This small molecule binds to this protein.
Small molecule (SMILES): CC(=O)N[C@@H]1[C@@H](O)[C@H](O)[C@@H](CO)O[C@H]1O

Sequence of chain 1.C:
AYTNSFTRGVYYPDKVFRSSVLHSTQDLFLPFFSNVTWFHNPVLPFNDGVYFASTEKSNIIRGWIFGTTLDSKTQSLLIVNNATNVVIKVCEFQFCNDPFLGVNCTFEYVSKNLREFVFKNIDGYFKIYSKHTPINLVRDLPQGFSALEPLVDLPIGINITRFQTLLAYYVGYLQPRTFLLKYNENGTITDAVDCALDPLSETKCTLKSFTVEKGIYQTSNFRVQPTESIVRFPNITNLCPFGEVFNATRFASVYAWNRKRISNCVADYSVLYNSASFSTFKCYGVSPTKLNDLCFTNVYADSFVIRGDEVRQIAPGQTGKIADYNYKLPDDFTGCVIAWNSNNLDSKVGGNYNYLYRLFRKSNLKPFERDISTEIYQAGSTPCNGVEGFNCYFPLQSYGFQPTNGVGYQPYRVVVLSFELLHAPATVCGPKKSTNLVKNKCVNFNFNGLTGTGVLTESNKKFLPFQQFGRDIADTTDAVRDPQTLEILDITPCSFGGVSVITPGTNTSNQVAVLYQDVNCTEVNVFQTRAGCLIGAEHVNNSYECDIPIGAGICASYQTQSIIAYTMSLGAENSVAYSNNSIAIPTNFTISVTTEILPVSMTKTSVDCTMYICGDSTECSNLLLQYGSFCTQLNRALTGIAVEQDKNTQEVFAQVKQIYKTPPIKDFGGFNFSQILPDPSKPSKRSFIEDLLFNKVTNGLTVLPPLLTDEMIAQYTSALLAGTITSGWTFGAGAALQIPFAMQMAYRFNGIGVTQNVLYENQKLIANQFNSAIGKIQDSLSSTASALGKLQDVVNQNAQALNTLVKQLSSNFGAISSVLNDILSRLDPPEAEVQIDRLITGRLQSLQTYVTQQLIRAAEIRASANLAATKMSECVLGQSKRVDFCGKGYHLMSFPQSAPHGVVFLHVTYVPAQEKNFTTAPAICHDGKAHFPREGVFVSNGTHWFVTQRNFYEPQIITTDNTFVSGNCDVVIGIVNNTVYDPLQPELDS

Binding-site contacts:
Ligand atom N2 contacts residue ASN603 of chain 1.C at 3.0 Å (h-bond).
Ligand atom C1 contacts residue ASN603 of chain 1.C at 1.4 Å.
Ligand atom C5 contacts residue ASN603 of chain 1.C at 3.6 Å.
Ligand atom C2 contacts residue ASN603 of chain 1.C at 2.5 Å.
Ligand atom O5 contacts residue ASN603 of chain 1.C at 2.4 Å (h-bond).
Ligand atom C4 contacts residue ASN603 of chain 1.C at 4.2 Å.
Ligand atom C8 contacts residue ASN603 of chain 1.C at 3.9 Å.
Ligand atom C3 contacts residue ASN603 of chain 1.C at 3.8 Å.
Ligand atom C7 contacts residue ASN603 of chain 1.C at 3.6 Å.